Sequence of chain 1.D:
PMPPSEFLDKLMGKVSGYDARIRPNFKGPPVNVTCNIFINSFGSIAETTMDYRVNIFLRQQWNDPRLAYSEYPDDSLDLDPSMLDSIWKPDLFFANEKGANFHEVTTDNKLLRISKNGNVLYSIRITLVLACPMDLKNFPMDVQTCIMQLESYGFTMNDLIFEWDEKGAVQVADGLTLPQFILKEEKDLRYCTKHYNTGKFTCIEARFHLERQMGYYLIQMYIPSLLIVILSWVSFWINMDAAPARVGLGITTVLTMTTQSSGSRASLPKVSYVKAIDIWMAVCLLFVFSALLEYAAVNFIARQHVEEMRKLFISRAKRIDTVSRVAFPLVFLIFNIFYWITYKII

Binding-site contacts:
Ligand atom N contacts residue GLU181 of chain 1.E at 4.0 Å.
Ligand atom N contacts residue TYR183 of chain 1.E at 3.8 Å.
Ligand atom CB contacts residue SER182 of chain 1.E at 4.4 Å.
Ligand atom N contacts residue PHE87 of chain 1.D at 4.0 Å.
Ligand atom N contacts residue TYR226 of chain 1.E at 3.9 Å.
Ligand atom CD contacts residue SER182 of chain 1.E at 3.3 Å.
Ligand atom O contacts residue ARG89 of chain 1.D at 3.0 Å (salt-bridge).
Ligand atom CB contacts residue TYR183 of chain 1.E at 3.6 Å (hydrophobic).
Ligand atom O contacts residue SER153 of chain 1.D at 2.9 Å (h-bond).
Ligand atom OXT contacts residue SER153 of chain 1.D at 2.5 Å (h-bond).
Ligand atom O contacts residue LEU141 of chain 1.D at 3.6 Å.
Ligand atom N contacts residue SER182 of chain 1.E at 3.5 Å (h-bond).
Ligand atom C contacts residue ARG89 of chain 1.D at 3.2 Å.
Ligand atom OXT contacts residue PHE87 of chain 1.D at 3.4 Å.
Ligand atom CG contacts residue TYR183 of chain 1.E at 4.1 Å (hydrophobic).
Ligand atom C contacts residue PHE87 of chain 1.D at 4.0 Å (hydrophobic).
Ligand atom CG contacts residue PHE87 of chain 1.D at 3.9 Å (hydrophobic).
Ligand atom CD contacts residue TYR226 of chain 1.E at 4.2 Å (hydrophobic).
Ligand atom O contacts residue THR228 of chain 1.E at 4.3 Å.
Ligand atom OXT contacts residue ARG89 of chain 1.D at 3.3 Å (salt-bridge).
Ligand atom CB contacts residue PHE231 of chain 1.E at 4.0 Å (hydrophobic).
Ligand atom CG contacts residue ARG89 of chain 1.D at 3.5 Å.
Ligand atom OXT contacts residue TYR183 of chain 1.E at 2.8 Å (h-bond).
Ligand atom CD contacts residue PHE231 of chain 1.E at 3.6 Å (hydrophobic).
Ligand atom N contacts residue PHE123 of chain 1.E at 3.7 Å.
Ligand atom C contacts residue TYR183 of chain 1.E at 3.9 Å (hydrophobic).
Ligand atom C contacts residue SER153 of chain 1.D at 3.1 Å.
Ligand atom CD contacts residue TYR183 of chain 1.E at 3.9 Å (hydrophobic).

The protein below binds the small molecule below.
Small molecule (SMILES): NCCCC(=O)O

Sequence of chain 1.E:
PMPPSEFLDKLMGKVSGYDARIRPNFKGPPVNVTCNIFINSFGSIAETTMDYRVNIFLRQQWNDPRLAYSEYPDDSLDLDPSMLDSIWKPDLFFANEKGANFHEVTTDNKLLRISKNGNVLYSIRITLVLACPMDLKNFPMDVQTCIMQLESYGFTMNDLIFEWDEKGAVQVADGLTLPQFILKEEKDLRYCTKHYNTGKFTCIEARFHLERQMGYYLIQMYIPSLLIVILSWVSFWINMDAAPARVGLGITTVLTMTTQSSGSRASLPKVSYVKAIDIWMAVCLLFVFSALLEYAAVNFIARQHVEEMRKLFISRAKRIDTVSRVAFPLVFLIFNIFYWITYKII